Sequence of chain 1.E:
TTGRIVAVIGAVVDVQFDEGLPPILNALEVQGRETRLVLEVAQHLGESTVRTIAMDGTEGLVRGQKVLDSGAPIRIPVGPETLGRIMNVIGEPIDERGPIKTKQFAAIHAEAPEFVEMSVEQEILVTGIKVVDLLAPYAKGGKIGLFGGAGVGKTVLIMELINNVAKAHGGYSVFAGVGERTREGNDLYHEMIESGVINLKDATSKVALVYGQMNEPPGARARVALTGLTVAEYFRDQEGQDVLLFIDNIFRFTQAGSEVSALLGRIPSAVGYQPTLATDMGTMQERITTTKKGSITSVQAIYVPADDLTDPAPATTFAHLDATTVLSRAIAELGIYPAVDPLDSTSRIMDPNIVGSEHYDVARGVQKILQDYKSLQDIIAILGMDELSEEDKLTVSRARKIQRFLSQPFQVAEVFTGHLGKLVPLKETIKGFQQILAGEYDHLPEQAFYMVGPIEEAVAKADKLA

Binding-site contacts:
Ligand atom PB contacts residue GLY174 of chain 1.B at 3.5 Å.
Ligand atom C8 contacts residue GLN432 of chain 1.B at 3.7 Å.
Ligand atom PB contacts residue LYS175 of chain 1.B at 3.2 Å.
Ligand atom O3A contacts residue LYS175 of chain 1.B at 3.1 Å (salt-bridge).
Ligand atom O1A contacts residue LYS175 of chain 1.B at 3.5 Å (salt-bridge).
Ligand atom N3 contacts residue ARG362 of chain 1.B at 3.5 Å (salt-bridge).
Ligand atom O2B contacts residue THR176 of chain 1.B at 3.0 Å (h-bond).
Ligand atom O1G contacts residue LYS175 of chain 1.B at 3.5 Å (salt-bridge).
Ligand atom O2G contacts residue MG1 of chain 1.J at 2.2 Å.
Ligand atom O4' contacts residue PHE357 of chain 1.B at 2.9 Å.
Ligand atom N3B contacts residue GLN172 of chain 1.B at 2.9 Å (h-bond).
Ligand atom C8 contacts residue SER177 of chain 1.B at 3.3 Å.
Ligand atom O1A contacts residue SER177 of chain 1.B at 2.8 Å (h-bond).
Ligand atom N6 contacts residue GLN430 of chain 1.B at 2.9 Å (h-bond).
Ligand atom O2B contacts residue LYS175 of chain 1.B at 3.5 Å (salt-bridge).
Ligand atom O3G contacts residue GLN172 of chain 1.B at 3.5 Å (h-bond).
Ligand atom PG contacts residue GLN172 of chain 1.B at 3.5 Å.
Ligand atom O5' contacts residue SER177 of chain 1.B at 3.6 Å.
Ligand atom O3A contacts residue GLY174 of chain 1.B at 2.7 Å (h-bond).
Ligand atom O1A contacts residue THR176 of chain 1.B at 3.5 Å (h-bond).
Ligand atom O5' contacts residue GLY174 of chain 1.B at 3.1 Å.
Ligand atom N1 contacts residue ARG362 of chain 1.B at 3.6 Å.
Ligand atom O1G contacts residue ARG171 of chain 1.B at 3.6 Å.
Ligand atom N7 contacts residue GLN432 of chain 1.B at 3.5 Å.
Ligand atom C2 contacts residue ARG362 of chain 1.B at 3.6 Å.
Ligand atom O1A contacts residue GLY174 of chain 1.B at 3.3 Å.
Ligand atom N1 contacts residue GLN430 of chain 1.B at 3.5 Å (h-bond).
Ligand atom C5 contacts residue GLN432 of chain 1.B at 3.5 Å.
Ligand atom O1G contacts residue GLN172 of chain 1.B at 3.2 Å (h-bond).
Ligand atom N7 contacts residue SER177 of chain 1.B at 3.5 Å (h-bond).
Ligand atom O1B contacts residue GLY174 of chain 1.B at 2.8 Å (h-bond).
Ligand atom C6 contacts residue GLN430 of chain 1.B at 3.7 Å.
Ligand atom C2' contacts residue GLN432 of chain 1.B at 3.5 Å.
Ligand atom N9 contacts residue GLN432 of chain 1.B at 3.5 Å (h-bond).
Ligand atom O1B contacts residue THR173 of chain 1.B at 3.1 Å (h-bond).
Ligand atom O1B contacts residue LYS175 of chain 1.B at 2.4 Å (salt-bridge).
Ligand atom PA contacts residue GLY174 of chain 1.B at 3.4 Å.
Ligand atom O2B contacts residue MG1 of chain 1.J at 2.3 Å.
Ligand atom PG contacts residue MG1 of chain 1.J at 3.6 Å.
Ligand atom PB contacts residue MG1 of chain 1.J at 3.6 Å.

Sequence of chain 1.B:
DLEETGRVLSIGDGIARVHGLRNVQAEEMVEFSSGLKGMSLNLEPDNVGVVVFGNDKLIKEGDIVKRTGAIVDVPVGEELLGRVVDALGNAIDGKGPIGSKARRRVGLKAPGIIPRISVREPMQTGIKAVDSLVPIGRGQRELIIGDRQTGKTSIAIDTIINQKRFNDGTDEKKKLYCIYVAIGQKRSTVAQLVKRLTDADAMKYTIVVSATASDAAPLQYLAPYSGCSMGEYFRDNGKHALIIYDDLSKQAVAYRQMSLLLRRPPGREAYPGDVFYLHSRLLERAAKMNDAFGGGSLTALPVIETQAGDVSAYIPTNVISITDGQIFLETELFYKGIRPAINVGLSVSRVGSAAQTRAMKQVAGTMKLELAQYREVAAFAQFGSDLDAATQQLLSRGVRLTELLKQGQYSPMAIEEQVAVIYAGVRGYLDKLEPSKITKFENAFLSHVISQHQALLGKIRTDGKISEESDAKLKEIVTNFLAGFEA

This protein binds this small molecule.
Small molecule (SMILES): Nc1ncnc2c1ncn2[C@@H]1O[C@H](CO[P](=O)(O)O[P](=O)(O)NP(=O)(O)O)[C@@H](O)[C@H]1O